Binding-site contacts:
Ligand atom C5 contacts residue ASN173 of chain 1.B at 3.6 Å.
Ligand atom O6 contacts residue ILE154 of chain 1.B at 3.3 Å (h-bond).
Ligand atom O6 contacts residue LYS216 of chain 1.B at 3.6 Å.
Ligand atom O4 contacts residue GLN212 of chain 1.B at 3.6 Å.
Ligand atom O5 contacts residue GLN212 of chain 1.B at 4.5 Å.
Ligand atom C2 contacts residue GLU152 of chain 1.B at 4.1 Å.
Ligand atom C5 contacts residue ILE154 of chain 1.B at 4.2 Å (hydrophobic).
Ligand atom O5 contacts residue ASN173 of chain 1.B at 2.4 Å (h-bond).
Ligand atom O3 contacts residue GLN212 of chain 1.B at 4.5 Å.
Ligand atom C1 contacts residue GLN212 of chain 1.B at 4.1 Å.
Ligand atom C6 contacts residue ILE154 of chain 1.B at 4.3 Å (hydrophobic).
Ligand atom O5 contacts residue ILE154 of chain 1.B at 3.3 Å (h-bond).
Ligand atom C4 contacts residue ASN173 of chain 1.B at 4.1 Å.
Ligand atom O5 contacts residue GLU153 of chain 1.B at 3.7 Å.
Ligand atom C1 contacts residue GLU152 of chain 1.B at 4.0 Å.
Ligand atom C8 contacts residue LYS174 of chain 1.B at 4.5 Å.
Ligand atom O5 contacts residue GLU152 of chain 1.B at 4.4 Å.
Ligand atom C1 contacts residue GLU153 of chain 1.B at 4.3 Å.
Ligand atom N2 contacts residue ASN173 of chain 1.B at 2.8 Å (h-bond).
Ligand atom C3 contacts residue GLN212 of chain 1.B at 3.5 Å.
Ligand atom O7 contacts residue GLU152 of chain 1.B at 3.7 Å.
Ligand atom O6 contacts residue GLU153 of chain 1.B at 3.5 Å.
Ligand atom C2 contacts residue ASN173 of chain 1.B at 2.2 Å.
Ligand atom C8 contacts residue ASN173 of chain 1.B at 4.1 Å.
Ligand atom C7 contacts residue GLU152 of chain 1.B at 4.4 Å.
Ligand atom C6 contacts residue LYS216 of chain 1.B at 4.5 Å.
Ligand atom O7 contacts residue ASN173 of chain 1.B at 3.4 Å (h-bond).
Ligand atom C7 contacts residue ASN173 of chain 1.B at 3.3 Å.
Ligand atom C5 contacts residue GLN212 of chain 1.B at 3.7 Å.
Ligand atom C1 contacts residue ASN173 of chain 1.B at 1.5 Å.
Ligand atom C3 contacts residue ASN173 of chain 1.B at 3.6 Å.
Ligand atom N2 contacts residue GLN212 of chain 1.B at 4.1 Å.
Ligand atom C2 contacts residue GLN212 of chain 1.B at 4.1 Å.
Ligand atom C4 contacts residue GLN212 of chain 1.B at 3.8 Å.
Ligand atom C1 contacts residue ILE154 of chain 1.B at 3.8 Å (hydrophobic).
Ligand atom C6 contacts residue GLN212 of chain 1.B at 4.4 Å.

Sequence of chain 1.B:
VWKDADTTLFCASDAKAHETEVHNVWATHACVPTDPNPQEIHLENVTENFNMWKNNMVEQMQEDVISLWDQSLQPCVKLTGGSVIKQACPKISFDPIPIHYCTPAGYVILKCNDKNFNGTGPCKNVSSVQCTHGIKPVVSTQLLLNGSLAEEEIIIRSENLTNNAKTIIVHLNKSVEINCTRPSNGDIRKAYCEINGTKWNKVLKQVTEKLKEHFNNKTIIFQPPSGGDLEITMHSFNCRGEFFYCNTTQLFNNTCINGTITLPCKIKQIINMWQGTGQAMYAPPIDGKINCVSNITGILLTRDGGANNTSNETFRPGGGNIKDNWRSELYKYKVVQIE

The protein below binds the small molecule below.
Small molecule (SMILES): CC(=O)N[C@@H]1[C@@H](O)[C@H](O)[C@@H](CO)O[C@H]1O